Sequence of chain 2.A:
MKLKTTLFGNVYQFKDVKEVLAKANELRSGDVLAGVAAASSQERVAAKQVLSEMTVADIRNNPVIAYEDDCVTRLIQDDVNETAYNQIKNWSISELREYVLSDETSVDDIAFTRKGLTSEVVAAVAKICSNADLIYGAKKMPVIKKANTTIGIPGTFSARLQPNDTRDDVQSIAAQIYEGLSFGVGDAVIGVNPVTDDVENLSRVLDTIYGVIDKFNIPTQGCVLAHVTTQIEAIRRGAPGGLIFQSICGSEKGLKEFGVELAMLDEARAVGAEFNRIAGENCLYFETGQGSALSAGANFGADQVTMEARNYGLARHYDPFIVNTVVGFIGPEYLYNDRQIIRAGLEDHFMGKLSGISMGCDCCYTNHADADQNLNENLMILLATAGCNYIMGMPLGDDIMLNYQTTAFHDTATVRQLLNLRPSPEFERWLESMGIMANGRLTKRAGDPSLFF

This protein binds this small molecule.
Small molecule (SMILES): C[C@H](N)CO

Binding-site contacts:
Ligand atom O contacts residue ASN193 of chain 2.A at 3.0 Å (h-bond).
Ligand atom C3 contacts residue TYR404 of chain 2.A at 3.0 Å (hydrophobic).
Ligand atom C3 contacts residue VAL326 of chain 2.A at 3.5 Å (hydrophobic).
Ligand atom N contacts residue ASP362 of chain 2.A at 2.9 Å (salt-bridge).
Ligand atom CA contacts residue GLN162 of chain 2.A at 3.7 Å.
Ligand atom N contacts residue VAL326 of chain 2.A at 4.4 Å.
Ligand atom CA contacts residue GLU287 of chain 2.A at 3.2 Å.
Ligand atom O contacts residue GLU287 of chain 2.A at 2.7 Å (salt-bridge).
Ligand atom O contacts residue GLN162 of chain 2.A at 4.2 Å.
Ligand atom CA contacts residue ASP362 of chain 2.A at 3.6 Å.
Ligand atom C3 contacts residue ASP362 of chain 2.A at 3.3 Å.
Ligand atom C contacts residue LEU225 of chain 2.A at 4.5 Å (hydrophobic).
Ligand atom C3 contacts residue LEU402 of chain 2.A at 4.0 Å (hydrophobic).
Ligand atom C contacts residue LEU402 of chain 2.A at 3.9 Å (hydrophobic).
Ligand atom CA contacts residue TYR404 of chain 2.A at 3.9 Å (hydrophobic).
Ligand atom C3 contacts residue PHE329 of chain 2.A at 3.3 Å (hydrophobic).
Ligand atom N contacts residue GLU287 of chain 2.A at 3.0 Å (salt-bridge).
Ligand atom N contacts residue GLN162 of chain 2.A at 2.8 Å (h-bond).
Ligand atom N contacts residue TYR404 of chain 2.A at 3.6 Å (h-bond).
Ligand atom C contacts residue ASN193 of chain 2.A at 3.2 Å.
Ligand atom C3 contacts residue GLU287 of chain 2.A at 4.5 Å.
Ligand atom C contacts residue GLU287 of chain 2.A at 3.5 Å.
Ligand atom CA contacts residue ARG160 of chain 2.A at 4.0 Å.
Ligand atom C contacts residue GLN162 of chain 2.A at 3.6 Å.
Ligand atom C contacts residue ARG160 of chain 2.A at 3.5 Å.
Ligand atom CA contacts residue VAL326 of chain 2.A at 4.1 Å (hydrophobic).
Ligand atom C3 contacts residue GLN162 of chain 2.A at 4.3 Å.
Ligand atom N contacts residue ARG160 of chain 2.A at 3.5 Å (salt-bridge).
Ligand atom O contacts residue ARG160 of chain 2.A at 2.7 Å (salt-bridge).
Ligand atom N contacts residue MET392 of chain 2.A at 3.5 Å (h-bond).
Ligand atom O contacts residue LEU225 of chain 2.A at 3.1 Å.